Sequence of chain 1.D:
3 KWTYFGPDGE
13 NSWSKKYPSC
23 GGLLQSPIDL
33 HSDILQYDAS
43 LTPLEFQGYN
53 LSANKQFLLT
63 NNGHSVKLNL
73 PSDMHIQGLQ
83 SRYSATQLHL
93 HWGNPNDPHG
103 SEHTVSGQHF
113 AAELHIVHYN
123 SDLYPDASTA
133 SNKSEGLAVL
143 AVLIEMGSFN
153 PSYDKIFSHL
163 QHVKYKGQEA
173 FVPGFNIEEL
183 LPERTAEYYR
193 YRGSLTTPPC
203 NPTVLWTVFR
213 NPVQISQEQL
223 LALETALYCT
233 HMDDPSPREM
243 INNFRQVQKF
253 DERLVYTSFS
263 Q

Binding-site contacts:
Ligand atom N10 contacts residue HIS117 of chain 1.D at 3.4 Å (h-bond).
Ligand atom O18 contacts residue LYS69 of chain 1.D at 3.2 Å (salt-bridge).
Ligand atom O13 contacts residue THR199 of chain 1.D at 3.4 Å (h-bond).
Ligand atom C20 contacts residue SER133 of chain 1.D at 3.9 Å.
Ligand atom CL1 contacts residue VAL141 of chain 1.D at 3.4 Å.
Ligand atom S7 contacts residue HIS91 of chain 1.D at 3.9 Å.
Ligand atom CL1 contacts residue VAL119 of chain 1.D at 3.9 Å.
Ligand atom O9 contacts residue TRP208 of chain 1.D at 3.4 Å.
Ligand atom C6 contacts residue HIS91 of chain 1.D at 3.9 Å.
Ligand atom C5 contacts residue THR199 of chain 1.D at 3.4 Å.
Ligand atom C15 contacts residue THR199 of chain 1.D at 3.5 Å.
Ligand atom O9 contacts residue THR198 of chain 1.D at 2.9 Å (h-bond).
Ligand atom O8 contacts residue HIS117 of chain 1.D at 3.3 Å (h-bond).
Ligand atom S7 contacts residue ZN1 of chain 1.R at 3.0 Å.
Ligand atom C22 contacts residue PRO201 of chain 1.D at 3.7 Å (hydrophobic).
Ligand atom N10 contacts residue HIS91 of chain 1.D at 3.2 Å (h-bond).
Ligand atom C15 contacts residue PRO200 of chain 1.D at 3.6 Å (hydrophobic).
Ligand atom C5 contacts residue HIS91 of chain 1.D at 3.8 Å.
Ligand atom C4 contacts residue THR199 of chain 1.D at 3.5 Å.
Ligand atom N10 contacts residue HIS93 of chain 1.D at 3.4 Å (h-bond).
Ligand atom O8 contacts residue TRP208 of chain 1.D at 3.8 Å.
Ligand atom N10 contacts residue ZN1 of chain 1.R at 1.9 Å.
Ligand atom N10 contacts residue THR198 of chain 1.D at 2.9 Å (h-bond).
Ligand atom O8 contacts residue ZN1 of chain 1.R at 3.0 Å.
Ligand atom C21 contacts residue LEU197 of chain 1.D at 3.9 Å (hydrophobic).
Ligand atom C2 contacts residue LEU197 of chain 1.D at 3.8 Å (hydrophobic).
Ligand atom C12 contacts residue THR199 of chain 1.D at 3.1 Å.
Ligand atom O14 contacts residue THR199 of chain 1.D at 3.1 Å (h-bond).
Ligand atom O8 contacts residue HIS91 of chain 1.D at 3.4 Å.
Ligand atom S7 contacts residue HIS117 of chain 1.D at 3.9 Å.
Ligand atom O9 contacts residue LEU197 of chain 1.D at 3.3 Å.
Ligand atom C21 contacts residue SER133 of chain 1.D at 3.4 Å.
Ligand atom C3 contacts residue LEU197 of chain 1.D at 3.9 Å (hydrophobic).
Ligand atom O18 contacts residue GLN89 of chain 1.D at 3.2 Å (h-bond).
Ligand atom C20 contacts residue LEU197 of chain 1.D at 3.5 Å (hydrophobic).
Ligand atom O8 contacts residue VAL141 of chain 1.D at 3.9 Å.
Ligand atom O8 contacts residue VAL119 of chain 1.D at 3.9 Å.
Ligand atom C1 contacts residue LEU197 of chain 1.D at 3.8 Å (hydrophobic).
Ligand atom S7 contacts residue THR198 of chain 1.D at 3.9 Å.
Ligand atom C1 contacts residue VAL119 of chain 1.D at 3.9 Å (hydrophobic).

This small molecule binds to this protein.
Small molecule (SMILES): COC(=O)c1cc(S(N)(=O)=O)c(Cl)cc1S(=O)(=O)c1ccccc1